Binding-site contacts:
Ligand atom C16 contacts residue TYR64 of chain 1.A at 3.9 Å (hydrophobic).
Ligand atom C1 contacts residue THR47 of chain 1.A at 3.9 Å.
Ligand atom C11 contacts residue MET145 of chain 1.B at 3.9 Å (hydrophobic).
Ligand atom C8 contacts residue TYR141 of chain 1.B at 4.1 Å (hydrophobic).
Ligand atom C10 contacts residue PHE34 of chain 1.A at 3.9 Å (hydrophobic).
Ligand atom C12 contacts residue TYR64 of chain 1.A at 3.8 Å (hydrophobic).
Ligand atom C6 contacts residue ASP50 of chain 1.A at 3.4 Å.
Ligand atom OC4 contacts residue ASP50 of chain 1.A at 2.9 Å (salt-bridge).
Ligand atom OC1 contacts residue THR47 of chain 1.A at 3.4 Å.
Ligand atom C16 contacts residue VAL155 of chain 1.B at 4.0 Å (hydrophobic).
Ligand atom C15 contacts residue VAL155 of chain 1.B at 4.0 Å (hydrophobic).
Ligand atom C14 contacts residue ASP149 of chain 1.B at 3.8 Å.
Ligand atom C3 contacts residue TRP49 of chain 1.A at 3.3 Å (hydrophobic).
Ligand atom C10 contacts residue MET145 of chain 1.B at 3.8 Å (hydrophobic).
Ligand atom C14 contacts residue TYR64 of chain 1.A at 3.5 Å (hydrophobic).
Ligand atom OC7 contacts residue TRP61 of chain 1.A at 3.1 Å (h-bond).
Ligand atom OC7 contacts residue ILE57 of chain 1.A at 3.9 Å.
Ligand atom OC7 contacts residue ASP50 of chain 1.A at 3.9 Å.
Ligand atom C2 contacts residue TRP49 of chain 1.A at 3.9 Å (hydrophobic).
Ligand atom OC4 contacts residue VAL48 of chain 1.A at 3.8 Å.
Ligand atom C7 contacts residue TYR141 of chain 1.B at 4.0 Å (hydrophobic).
Ligand atom O16 contacts residue TRP49 of chain 1.A at 3.6 Å.
Ligand atom C13 contacts residue THR148 of chain 1.B at 3.9 Å.
Ligand atom C8 contacts residue MET145 of chain 1.B at 3.8 Å (hydrophobic).
Ligand atom OC7 contacts residue TYR141 of chain 1.B at 2.7 Å (h-bond).
Ligand atom C7 contacts residue TRP61 of chain 1.A at 3.4 Å (hydrophobic).
Ligand atom C13 contacts residue ASP149 of chain 1.B at 4.0 Å.
Ligand atom C4 contacts residue ASP50 of chain 1.A at 3.9 Å.
Ligand atom C5 contacts residue PHE34 of chain 1.A at 4.0 Å (hydrophobic).
Ligand atom C16 contacts residue MET1 of chain 1.A at 3.7 Å (hydrophobic).
Ligand atom C8 contacts residue TRP61 of chain 1.A at 3.9 Å (hydrophobic).
Ligand atom C6 contacts residue PHE34 of chain 1.A at 3.9 Å (hydrophobic).
Ligand atom C4 contacts residue TRP49 of chain 1.A at 3.7 Å (hydrophobic).
Ligand atom C1 contacts residue TRP49 of chain 1.A at 4.1 Å (hydrophobic).
Ligand atom C2 contacts residue VAL48 of chain 1.A at 3.8 Å (hydrophobic).
Ligand atom OC4 contacts residue TRP49 of chain 1.A at 3.7 Å.
Ligand atom C12 contacts residue MET145 of chain 1.B at 3.5 Å (hydrophobic).
Ligand atom C7 contacts residue ASP50 of chain 1.A at 3.9 Å.
Ligand atom OC1 contacts residue VAL36 of chain 1.A at 3.3 Å.
Ligand atom C9 contacts residue TRP49 of chain 1.A at 3.9 Å (hydrophobic).

This small molecule binds to this protein.
Small molecule (SMILES): C[C@H]1CCC/C=C/[C@@H]2C[C@H](O)C[C@H]2[C@H](O)/C=C/C(=O)O1

Sequence of chain 1.A:
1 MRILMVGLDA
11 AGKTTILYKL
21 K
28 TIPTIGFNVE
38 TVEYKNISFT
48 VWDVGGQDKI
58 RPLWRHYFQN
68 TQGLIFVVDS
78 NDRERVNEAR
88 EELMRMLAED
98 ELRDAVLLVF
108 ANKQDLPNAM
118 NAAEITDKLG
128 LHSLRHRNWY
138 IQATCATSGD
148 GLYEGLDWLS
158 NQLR

Sequence of chain 1.B:
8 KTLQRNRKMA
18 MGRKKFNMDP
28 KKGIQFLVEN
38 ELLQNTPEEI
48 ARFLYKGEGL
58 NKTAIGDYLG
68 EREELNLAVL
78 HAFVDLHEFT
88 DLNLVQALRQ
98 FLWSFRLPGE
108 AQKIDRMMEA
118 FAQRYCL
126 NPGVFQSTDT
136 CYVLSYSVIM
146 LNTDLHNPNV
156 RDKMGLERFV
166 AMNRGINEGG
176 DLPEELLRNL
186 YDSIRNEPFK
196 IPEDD